Sequence of chain 1.B:
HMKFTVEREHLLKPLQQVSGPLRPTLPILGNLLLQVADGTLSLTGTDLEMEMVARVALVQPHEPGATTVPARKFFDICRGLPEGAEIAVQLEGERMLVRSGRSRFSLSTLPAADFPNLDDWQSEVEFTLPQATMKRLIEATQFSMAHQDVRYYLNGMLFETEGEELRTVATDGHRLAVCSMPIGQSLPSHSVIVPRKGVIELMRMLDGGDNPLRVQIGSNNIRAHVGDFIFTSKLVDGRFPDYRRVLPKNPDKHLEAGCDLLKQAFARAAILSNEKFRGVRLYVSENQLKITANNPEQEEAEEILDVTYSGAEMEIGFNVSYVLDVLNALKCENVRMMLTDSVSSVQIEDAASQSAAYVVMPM

Binding-site contacts:
Ligand atom ND2 contacts residue ARG158 of chain 1.B at 3.8 Å.
Ligand atom ND2 contacts residue HIS181 of chain 1.B at 3.8 Å.
Ligand atom CG contacts residue HIS181 of chain 1.B at 3.5 Å.
Ligand atom OD1 contacts residue GLY180 of chain 1.B at 3.1 Å.
Ligand atom O contacts residue MET368 of chain 1.B at 4.0 Å.
Ligand atom CD2 contacts residue MET368 of chain 1.B at 3.5 Å (hydrophobic).
Ligand atom O contacts residue MET370 of chain 1.B at 3.1 Å.
Ligand atom CD contacts residue MET370 of chain 1.B at 3.8 Å (hydrophobic).
Ligand atom CG contacts residue PRO369 of chain 1.B at 3.8 Å (hydrophobic).
Ligand atom CG contacts residue ARG158 of chain 1.B at 3.8 Å.
Ligand atom CD1 contacts residue GLY180 of chain 1.B at 3.4 Å.
Ligand atom CG contacts residue GLY180 of chain 1.B at 3.5 Å.
Ligand atom C contacts residue HIS181 of chain 1.B at 3.9 Å.
Ligand atom CB contacts residue GLY180 of chain 1.B at 3.7 Å.
Ligand atom CZ contacts residue ARG252 of chain 1.B at 3.5 Å.
Ligand atom CD2 contacts residue VAL253 of chain 1.B at 3.2 Å (hydrophobic).
Ligand atom CG contacts residue MET368 of chain 1.B at 4.0 Å (hydrophobic).
Ligand atom CD1 contacts residue VAL253 of chain 1.B at 3.5 Å (hydrophobic).
Ligand atom CA contacts residue GLY180 of chain 1.B at 3.4 Å.
Ligand atom OE1 contacts residue MET370 of chain 1.B at 2.8 Å.
Ligand atom O contacts residue HIS181 of chain 1.B at 3.3 Å (h-bond).
Ligand atom CG contacts residue GLY180 of chain 1.B at 3.7 Å.
Ligand atom OE1 contacts residue ASN326 of chain 1.B at 4.0 Å.
Ligand atom CD1 contacts residue MET368 of chain 1.B at 3.8 Å (hydrophobic).
Ligand atom C contacts residue GLY180 of chain 1.B at 3.5 Å.
Ligand atom N contacts residue GLY180 of chain 1.B at 2.8 Å (h-bond).
Ligand atom CD contacts residue PRO369 of chain 1.B at 3.6 Å (hydrophobic).
Ligand atom OE1 contacts residue MET368 of chain 1.B at 3.5 Å (h-bond).
Ligand atom CE1 contacts residue ARG252 of chain 1.B at 3.6 Å.
Ligand atom NE2 contacts residue MET368 of chain 1.B at 2.9 Å (h-bond).
Ligand atom CA contacts residue GLY180 of chain 1.B at 3.8 Å.
Ligand atom OD1 contacts residue ARG158 of chain 1.B at 3.2 Å (salt-bridge).
Ligand atom O contacts residue MET368 of chain 1.B at 3.4 Å.
Ligand atom NE2 contacts residue PRO369 of chain 1.B at 3.0 Å (h-bond).
Ligand atom N contacts residue PRO369 of chain 1.B at 4.0 Å.
Ligand atom O contacts residue HIS181 of chain 1.B at 3.2 Å.
Ligand atom C contacts residue HIS181 of chain 1.B at 3.8 Å.
Ligand atom OE1 contacts residue PRO369 of chain 1.B at 3.7 Å.
Ligand atom CG contacts residue VAL253 of chain 1.B at 3.9 Å (hydrophobic).
Ligand atom CD contacts residue MET368 of chain 1.B at 3.6 Å (hydrophobic).

The protein below binds the small molecule below.
Small molecule (SMILES): CC(C)C[C@H](NC(=O)[C@H](CC(N)=O)NC(=O)[C@H](CC(C)C)NC(=O)[C@H](CCC(N)=O)NC(=O)[C@H](C)N)C(=O)N[C@H](C=O)Cc1ccccc1